Sequence of chain 1.A:
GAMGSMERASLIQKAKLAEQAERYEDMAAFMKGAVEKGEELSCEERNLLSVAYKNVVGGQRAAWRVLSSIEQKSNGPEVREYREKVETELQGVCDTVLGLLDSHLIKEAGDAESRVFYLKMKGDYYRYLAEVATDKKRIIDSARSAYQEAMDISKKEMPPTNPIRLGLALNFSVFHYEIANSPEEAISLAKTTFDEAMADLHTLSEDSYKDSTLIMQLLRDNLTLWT

A small-molecule ligand and the protein it binds are described below.
Small molecule (SMILES): [H]/N=C(\N)c1cc(-c2ccccc2)c(CNC(=O)c2ccc3c(c2)CCO3)s1

Binding-site contacts:
Ligand atom C06 contacts residue ASN47 of chain 1.A at 4.1 Å.
Ligand atom C14 contacts residue ASN47 of chain 1.A at 3.6 Å.
Ligand atom C21 contacts residue GLU8 of chain 1.B at 3.8 Å.
Ligand atom N01 contacts residue VAL51 of chain 1.A at 3.9 Å.
Ligand atom C11 contacts residue GLU44 of chain 1.A at 3.9 Å.
Ligand atom C10 contacts residue GLU44 of chain 1.A at 3.8 Å.
Ligand atom C16 contacts residue 0AW1 of chain 1.D at 3.5 Å.
Ligand atom N01 contacts residue GLU19 of chain 1.A at 2.7 Å (salt-bridge).
Ligand atom C24 contacts residue 0AW1 of chain 1.D at 3.2 Å.
Ligand atom C25 contacts residue 0AW1 of chain 1.D at 3.4 Å.
Ligand atom C13 contacts residue ASN47 of chain 1.A at 3.6 Å.
Ligand atom C20 contacts residue 0AW1 of chain 1.D at 3.9 Å.
Ligand atom O22 contacts residue 0AW1 of chain 1.D at 3.9 Å.
Ligand atom C14 contacts residue 0AW1 of chain 1.D at 3.4 Å.
Ligand atom O22 contacts residue ARG9 of chain 1.B at 3.8 Å.
Ligand atom C07 contacts residue GLU44 of chain 1.A at 3.9 Å.
Ligand atom C19 contacts residue 0AW1 of chain 1.D at 3.6 Å.
Ligand atom C10 contacts residue 0AW1 of chain 1.D at 3.6 Å.
Ligand atom O22 contacts residue GLU8 of chain 1.B at 3.9 Å.
Ligand atom C21 contacts residue ARG9 of chain 1.B at 3.9 Å.
Ligand atom N03 contacts residue LEU48 of chain 1.A at 3.5 Å.
Ligand atom C02 contacts residue GLU19 of chain 1.A at 3.6 Å.
Ligand atom C11 contacts residue 0AW1 of chain 1.D at 3.7 Å.
Ligand atom N15 contacts residue ASN47 of chain 1.A at 3.0 Å (h-bond).
Ligand atom C11 contacts residue CYS43 of chain 1.A at 3.9 Å (hydrophobic).
Ligand atom C12 contacts residue 0AW1 of chain 1.D at 4.0 Å.
Ligand atom O26 contacts residue 0AW1 of chain 1.D at 3.8 Å.
Ligand atom C23 contacts residue 0AW1 of chain 1.D at 3.3 Å.
Ligand atom C12 contacts residue GLU44 of chain 1.A at 3.6 Å.
Ligand atom C17 contacts residue 0AW1 of chain 1.D at 3.4 Å.
Ligand atom C12 contacts residue CYS43 of chain 1.A at 4.0 Å (hydrophobic).
Ligand atom N15 contacts residue 0AW1 of chain 1.D at 3.2 Å.
Ligand atom C18 contacts residue ASN47 of chain 1.A at 3.7 Å.
Ligand atom C18 contacts residue 0AW1 of chain 1.D at 3.5 Å.
Ligand atom C12 contacts residue ASN47 of chain 1.A at 4.0 Å.
Ligand atom N03 contacts residue GLU19 of chain 1.A at 2.9 Å (salt-bridge).
Ligand atom C04 contacts residue ASN47 of chain 1.A at 4.1 Å.
Ligand atom C08 contacts residue GLU44 of chain 1.A at 3.6 Å.
Ligand atom S27 contacts residue ASN47 of chain 1.A at 3.8 Å.
Ligand atom C09 contacts residue GLU44 of chain 1.A at 3.7 Å.

Sequence of chain 1.B:
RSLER